Sequence of chain 1.A:
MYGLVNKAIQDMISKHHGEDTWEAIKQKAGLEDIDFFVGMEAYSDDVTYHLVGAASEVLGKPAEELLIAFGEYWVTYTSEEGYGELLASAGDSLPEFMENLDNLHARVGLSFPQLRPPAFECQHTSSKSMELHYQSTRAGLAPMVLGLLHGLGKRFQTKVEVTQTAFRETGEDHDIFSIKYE

Binding-site contacts:
Ligand atom OAC contacts residue TYR134 of chain 1.A at 2.7 Å (h-bond).
Ligand atom CBK contacts residue TRP74 of chain 1.A at 3.7 Å (hydrophobic).
Ligand atom OAD contacts residue TYR2 of chain 1.A at 3.1 Å (h-bond).
Ligand atom CAX contacts residue LEU141 of chain 1.A at 3.7 Å (hydrophobic).
Ligand atom FAA contacts residue LEU101 of chain 1.A at 3.6 Å.
Ligand atom CAP contacts residue HIS105 of chain 1.A at 3.4 Å.
Ligand atom CBH contacts residue ARG138 of chain 1.A at 3.5 Å.
Ligand atom CAD contacts residue LEU148 of chain 1.A at 3.5 Å (hydrophobic).
Ligand atom CBH contacts residue LEU115 of chain 1.A at 3.6 Å (hydrophobic).
Ligand atom FAA contacts residue LEU148 of chain 1.A at 3.5 Å.
Ligand atom FAE contacts residue GLY39 of chain 1.A at 3.1 Å.
Ligand atom CBE contacts residue HIS105 of chain 1.A at 3.7 Å.
Ligand atom FAK contacts residue PHE112 of chain 1.A at 3.3 Å.
Ligand atom OAD contacts residue MET1 of chain 1.A at 3.4 Å.
Ligand atom FAK contacts residue TYR83 of chain 1.A at 3.4 Å.
Ligand atom CBG contacts residue SER136 of chain 1.A at 3.3 Å.
Ligand atom CAB contacts residue PHE97 of chain 1.A at 3.7 Å (hydrophobic).
Ligand atom CAC contacts residue LEU148 of chain 1.A at 3.7 Å (hydrophobic).
Ligand atom OAD contacts residue ARG138 of chain 1.A at 3.7 Å.
Ligand atom OAA contacts residue ARG138 of chain 1.A at 2.7 Å (salt-bridge).
Ligand atom CAK contacts residue VAL108 of chain 1.A at 3.5 Å (hydrophobic).
Ligand atom CAG contacts residue LEU4 of chain 1.A at 3.3 Å (hydrophobic).
Ligand atom OAA contacts residue SER136 of chain 1.A at 3.3 Å (h-bond).
Ligand atom CBM contacts residue LEU115 of chain 1.A at 3.6 Å (hydrophobic).
Ligand atom OBF contacts residue TRP74 of chain 1.A at 2.9 Å (h-bond).
Ligand atom FAE contacts residue TYR2 of chain 1.A at 3.1 Å.
Ligand atom OAC contacts residue SER136 of chain 1.A at 2.6 Å (h-bond).
Ligand atom CAG contacts residue TYR83 of chain 1.A at 3.3 Å (hydrophobic).
Ligand atom CAJ contacts residue LEU4 of chain 1.A at 3.3 Å (hydrophobic).
Ligand atom FAJ contacts residue PHE112 of chain 1.A at 3.3 Å.
Ligand atom OAB contacts residue ARG138 of chain 1.A at 2.9 Å (salt-bridge).
Ligand atom CAC contacts residue LEU101 of chain 1.A at 3.5 Å (hydrophobic).
Ligand atom CAD contacts residue LEU101 of chain 1.A at 3.5 Å (hydrophobic).
Ligand atom CAJ contacts residue TYR83 of chain 1.A at 3.6 Å (hydrophobic).
Ligand atom CBA contacts residue HIS105 of chain 1.A at 3.4 Å.
Ligand atom FAJ contacts residue TYR2 of chain 1.A at 3.4 Å.
Ligand atom OAB contacts residue ARG116 of chain 1.A at 2.8 Å (salt-bridge).
Ligand atom OAC contacts residue PRO118 of chain 1.A at 3.5 Å.
Ligand atom CZD contacts residue VAL108 of chain 1.A at 3.5 Å (hydrophobic).
Ligand atom CBO contacts residue TRP74 of chain 1.A at 3.7 Å (hydrophobic).

The small molecule below binds the protein below.
Small molecule (SMILES): O=C(O)CCCCN(CCc1cc(F)ccc1OCc1ccc(-c2ccc(C(F)(F)F)cc2)cc1)Cc1ccc(C(=O)O)cc1